Sequence of chain 1.C:
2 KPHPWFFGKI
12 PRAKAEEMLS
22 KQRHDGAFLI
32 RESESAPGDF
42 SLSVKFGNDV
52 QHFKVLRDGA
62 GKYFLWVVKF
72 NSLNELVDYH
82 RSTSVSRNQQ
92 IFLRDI

The small molecule below binds the protein below.
Small molecule (SMILES): NC(=O)CC1NC(=O)C2(CCCCC2)NC(=O)[C@@H](CC(=O)O)[C@@H](c2ccc(C(C(=O)O)C(=O)O)cc2)/C=C/C[C@@H](Cc2cccc3ccccc23)CNC1=O

Binding-site contacts:
Ligand atom C33 contacts residue PHE71 of chain 1.D at 3.7 Å (hydrophobic).
Ligand atom N1 contacts residue GLU76 of chain 1.D at 3.1 Å (salt-bridge).
Ligand atom N1 contacts residue PHE71 of chain 1.D at 3.5 Å.
Ligand atom O1 contacts residue VAL68 of chain 1.D at 3.7 Å.
Ligand atom C32 contacts residue VAL68 of chain 1.D at 3.7 Å (hydrophobic).
Ligand atom C24 contacts residue S1S1 of chain 1.M at 3.7 Å.
Ligand atom C5 contacts residue S1S1 of chain 1.M at 3.4 Å.
Ligand atom O8 contacts residue VAL68 of chain 1.D at 2.7 Å (h-bond).
Ligand atom C30 contacts residue ARG88 of chain 1.C at 3.8 Å.
Ligand atom C2 contacts residue S1S1 of chain 1.M at 3.5 Å.
Ligand atom C35 contacts residue TRP67 of chain 1.D at 3.7 Å (hydrophobic).
Ligand atom O6 contacts residue ARG88 of chain 1.C at 2.9 Å (salt-bridge).
Ligand atom C3 contacts residue S1S1 of chain 1.M at 3.2 Å.
Ligand atom O7 contacts residue ARG88 of chain 1.C at 2.8 Å (salt-bridge).
Ligand atom O3 contacts residue S1S1 of chain 1.M at 2.6 Å (h-bond).
Ligand atom O contacts residue ASP59 of chain 1.C at 2.5 Å (salt-bridge).
Ligand atom O1 contacts residue LYS70 of chain 1.D at 3.6 Å.
Ligand atom O contacts residue ALA61 of chain 1.C at 3.6 Å.
Ligand atom O9 contacts residue S1S1 of chain 1.M at 3.7 Å.
Ligand atom N contacts residue ARG88 of chain 1.C at 3.7 Å.
Ligand atom C28 contacts residue GLU76 of chain 1.D at 3.8 Å.
Ligand atom C23 contacts residue ASP59 of chain 1.C at 3.3 Å.
Ligand atom O1 contacts residue ASP59 of chain 1.C at 3.3 Å (salt-bridge).
Ligand atom O3 contacts residue ALA61 of chain 1.C at 3.5 Å.
Ligand atom C13 contacts residue S1S1 of chain 1.M at 3.6 Å.
Ligand atom O2 contacts residue LYS63 of chain 1.C at 3.2 Å.
Ligand atom C34 contacts residue TYR80 of chain 1.D at 3.8 Å (hydrophobic).
Ligand atom O8 contacts residue TRP67 of chain 1.D at 3.4 Å.
Ligand atom C40 contacts residue VAL68 of chain 1.D at 3.7 Å (hydrophobic).
Ligand atom C35 contacts residue ARG88 of chain 1.C at 3.8 Å.
Ligand atom C24 contacts residue ALA61 of chain 1.C at 3.7 Å (hydrophobic).
Ligand atom C4 contacts residue S1S1 of chain 1.M at 3.7 Å.
Ligand atom C37 contacts residue VAL68 of chain 1.D at 3.8 Å (hydrophobic).
Ligand atom O2 contacts residue ALA61 of chain 1.C at 3.7 Å.
Ligand atom N3 contacts residue VAL68 of chain 1.D at 3.1 Å (h-bond).
Ligand atom O contacts residue LYS63 of chain 1.C at 3.1 Å.
Ligand atom C12 contacts residue S1S1 of chain 1.M at 3.6 Å.
Ligand atom C20 contacts residue VAL68 of chain 1.D at 3.6 Å (hydrophobic).
Ligand atom C36 contacts residue TRP67 of chain 1.D at 3.5 Å (hydrophobic).
Ligand atom O9 contacts residue S1S1 of chain 1.O at 3.8 Å.

Sequence of chain 1.D:
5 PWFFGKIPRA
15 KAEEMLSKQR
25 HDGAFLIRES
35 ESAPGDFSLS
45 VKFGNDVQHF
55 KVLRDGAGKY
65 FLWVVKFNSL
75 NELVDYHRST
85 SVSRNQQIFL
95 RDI